Sequence of chain 1.B:
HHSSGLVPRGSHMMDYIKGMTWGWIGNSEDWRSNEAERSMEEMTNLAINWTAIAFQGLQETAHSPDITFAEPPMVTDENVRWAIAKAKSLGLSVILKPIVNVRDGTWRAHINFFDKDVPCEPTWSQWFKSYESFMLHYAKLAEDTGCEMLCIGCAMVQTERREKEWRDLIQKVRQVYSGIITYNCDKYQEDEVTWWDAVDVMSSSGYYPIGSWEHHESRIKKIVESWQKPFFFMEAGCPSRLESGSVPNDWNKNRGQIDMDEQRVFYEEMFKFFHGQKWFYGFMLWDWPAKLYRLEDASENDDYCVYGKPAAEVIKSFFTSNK

The small molecule below binds the protein below.
Small molecule (SMILES): O=C1O[C@H](CO)[C@@H](O[C@@H]2O[C@H](CO)[C@@H](O)[C@H](O)[C@@H]2O)[C@H](O)[C@@H]1O

Binding-site contacts:
Ligand atom C1 contacts residue TRP272 of chain 1.B at 3.8 Å (hydrophobic).
Ligand atom C1 contacts residue TYR228 of chain 1.B at 3.8 Å (hydrophobic).
Ligand atom C2 contacts residue GLU256 of chain 1.B at 3.4 Å.
Ligand atom O4 contacts residue TRP272 of chain 1.B at 3.8 Å.
Ligand atom O5 contacts residue TRP45 of chain 1.B at 3.0 Å (h-bond).
Ligand atom O2 contacts residue ARG129 of chain 1.B at 3.1 Å (salt-bridge).
Ligand atom C6 contacts residue ASN270 of chain 1.B at 3.9 Å.
Ligand atom O5 contacts residue TYR228 of chain 1.B at 3.6 Å.
Ligand atom C4 contacts residue TRP45 of chain 1.B at 3.9 Å (hydrophobic).
Ligand atom C5 contacts residue TYR228 of chain 1.B at 3.5 Å (hydrophobic).
Ligand atom O2 contacts residue TRP307 of chain 1.B at 3.6 Å.
Ligand atom O2 contacts residue TRP45 of chain 1.B at 3.2 Å.
Ligand atom O6 contacts residue ARG129 of chain 1.B at 3.9 Å.
Ligand atom O6 contacts residue TRP272 of chain 1.B at 3.4 Å.
Ligand atom C2 contacts residue TRP307 of chain 1.B at 3.7 Å (hydrophobic).
Ligand atom C3 contacts residue TRP272 of chain 1.B at 3.8 Å (hydrophobic).
Ligand atom O4 contacts residue TRP45 of chain 1.B at 3.9 Å.
Ligand atom C2 contacts residue TRP45 of chain 1.B at 4.0 Å (hydrophobic).
Ligand atom O3 contacts residue ARG129 of chain 1.B at 2.9 Å (salt-bridge).
Ligand atom C6 contacts residue TYR228 of chain 1.B at 3.6 Å (hydrophobic).
Ligand atom O3 contacts residue TRP45 of chain 1.B at 3.9 Å.
Ligand atom C6 contacts residue ILE46 of chain 1.B at 4.0 Å (hydrophobic).
Ligand atom O2 contacts residue CYS175 of chain 1.B at 3.6 Å (h-bond).
Ligand atom C5 contacts residue TRP45 of chain 1.B at 3.7 Å (hydrophobic).
Ligand atom O4 contacts residue TRP307 of chain 1.B at 3.3 Å (h-bond).
Ligand atom C5 contacts residue TRP307 of chain 1.B at 3.7 Å (hydrophobic).
Ligand atom C3 contacts residue TRP307 of chain 1.B at 3.6 Å (hydrophobic).
Ligand atom O2 contacts residue GLU256 of chain 1.B at 3.1 Å (salt-bridge).
Ligand atom O5 contacts residue GLU256 of chain 1.B at 3.5 Å (salt-bridge).
Ligand atom C6 contacts residue TYR325 of chain 1.B at 3.3 Å (hydrophobic).
Ligand atom C1 contacts residue TRP45 of chain 1.B at 3.8 Å (hydrophobic).
Ligand atom C6 contacts residue TRP45 of chain 1.B at 3.7 Å (hydrophobic).
Ligand atom C6 contacts residue TRP307 of chain 1.B at 4.0 Å (hydrophobic).
Ligand atom O6 contacts residue ASN122 of chain 1.B at 3.8 Å.
Ligand atom O6 contacts residue ASN270 of chain 1.B at 2.7 Å (h-bond).
Ligand atom O6 contacts residue TYR325 of chain 1.B at 3.2 Å (h-bond).
Ligand atom C1 contacts residue GLU256 of chain 1.B at 2.6 Å.
Ligand atom O1 contacts residue GLU256 of chain 1.B at 2.7 Å (salt-bridge).
Ligand atom O6 contacts residue TRP45 of chain 1.B at 3.5 Å.
Ligand atom C3 contacts residue ARG129 of chain 1.B at 4.0 Å.